Binding-site contacts:
Ligand atom OAZ contacts residue TRP208 of chain 1.A at 3.7 Å.
Ligand atom SAX contacts residue HIS119 of chain 1.A at 4.1 Å.
Ligand atom OAW contacts residue HIS94 of chain 1.A at 4.2 Å.
Ligand atom CAO contacts residue VAL130 of chain 1.A at 3.7 Å (hydrophobic).
Ligand atom CAC contacts residue GLN92 of chain 1.A at 3.9 Å.
Ligand atom OAY contacts residue VAL142 of chain 1.A at 4.1 Å.
Ligand atom NBA contacts residue ZN1 of chain 1.B at 2.0 Å.
Ligand atom CAO contacts residue VAL134 of chain 1.A at 4.1 Å (hydrophobic).
Ligand atom OAZ contacts residue LEU197 of chain 1.A at 3.2 Å.
Ligand atom CAG contacts residue GLN92 of chain 1.A at 3.9 Å.
Ligand atom CAC contacts residue HIS94 of chain 1.A at 3.7 Å.
Ligand atom CAF contacts residue THR199 of chain 1.A at 3.2 Å.
Ligand atom CAP contacts residue VAL130 of chain 1.A at 4.1 Å (hydrophobic).
Ligand atom CAC contacts residue VAL121 of chain 1.A at 4.0 Å (hydrophobic).
Ligand atom CAM contacts residue PRO201 of chain 1.A at 3.6 Å (hydrophobic).
Ligand atom SAX contacts residue THR198 of chain 1.A at 3.8 Å.
Ligand atom NBA contacts residue HIS119 of chain 1.A at 3.4 Å (h-bond).
Ligand atom CAP contacts residue GLY131 of chain 1.A at 4.1 Å.
Ligand atom NBA contacts residue HIS96 of chain 1.A at 3.4 Å (h-bond).
Ligand atom SAX contacts residue ZN1 of chain 1.B at 3.1 Å.
Ligand atom CAJ contacts residue LEU197 of chain 1.A at 4.2 Å (hydrophobic).
Ligand atom CAN contacts residue PRO201 of chain 1.A at 4.0 Å (hydrophobic).
Ligand atom CAP contacts residue VAL134 of chain 1.A at 4.0 Å (hydrophobic).
Ligand atom OAZ contacts residue THR198 of chain 1.A at 3.0 Å (h-bond).
Ligand atom OAW contacts residue ZN1 of chain 1.B at 4.0 Å.
Ligand atom CAG contacts residue VAL121 of chain 1.A at 4.1 Å (hydrophobic).
Ligand atom NBA contacts residue THR198 of chain 1.A at 2.8 Å (h-bond).
Ligand atom NBA contacts residue HIS94 of chain 1.A at 3.3 Å (h-bond).
Ligand atom OAY contacts residue HIS94 of chain 1.A at 3.2 Å.
Ligand atom CAA contacts residue THR199 of chain 1.A at 3.2 Å.
Ligand atom OAY contacts residue HIS119 of chain 1.A at 3.8 Å.
Ligand atom OAW contacts residue LEU197 of chain 1.A at 4.0 Å.
Ligand atom SAX contacts residue HIS94 of chain 1.A at 3.9 Å.
Ligand atom OAY contacts residue ZN1 of chain 1.B at 3.2 Å.
Ligand atom OAY contacts residue VAL121 of chain 1.A at 3.7 Å.
Ligand atom NBA contacts residue GLU106 of chain 1.A at 4.1 Å.
Ligand atom CAH contacts residue LEU91 of chain 1.A at 4.0 Å (hydrophobic).
Ligand atom CAQ contacts residue VAL134 of chain 1.A at 4.0 Å (hydrophobic).
Ligand atom CAK contacts residue VAL134 of chain 1.A at 4.1 Å (hydrophobic).
Ligand atom CAB contacts residue HIS94 of chain 1.A at 3.8 Å.

The protein below binds the small molecule below.
Small molecule (SMILES): CC(=O)[C@H]1CC[C@H]2[C@@H]3CC[C@H]4C[C@H](OS(N)(=O)=O)CC[C@]4(C)[C@H]3CC[C@]12C

Sequence of chain 1.A:
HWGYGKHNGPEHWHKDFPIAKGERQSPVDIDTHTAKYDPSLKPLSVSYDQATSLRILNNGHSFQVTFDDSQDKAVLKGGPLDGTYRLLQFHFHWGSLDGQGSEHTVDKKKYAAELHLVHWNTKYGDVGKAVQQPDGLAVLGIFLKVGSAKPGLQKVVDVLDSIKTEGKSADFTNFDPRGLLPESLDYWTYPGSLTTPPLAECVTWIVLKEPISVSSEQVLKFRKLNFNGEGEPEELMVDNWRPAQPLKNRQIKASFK